Binding-site contacts:
Ligand atom C5 contacts residue VAL202 of chain 21.A at 3.6 Å (hydrophobic).
Ligand atom N1 contacts residue VAL202 of chain 21.A at 3.6 Å.
Ligand atom C4 contacts residue ASP201 of chain 21.A at 3.7 Å.
Ligand atom C5 contacts residue SER415 of chain 21.A at 4.1 Å.
Ligand atom C6 contacts residue PRO203 of chain 21.A at 4.0 Å (hydrophobic).
Ligand atom N4 contacts residue VAL202 of chain 21.A at 2.9 Å (h-bond).
Ligand atom N6 contacts residue GLY422 of chain 21.A at 3.4 Å (h-bond).
Ligand atom N1 contacts residue PRO203 of chain 21.A at 4.1 Å.
Ligand atom C6 contacts residue PRO203 of chain 21.A at 4.0 Å (hydrophobic).
Ligand atom C2 contacts residue GLY422 of chain 21.A at 3.3 Å.
Ligand atom N3 contacts residue ASP201 of chain 21.A at 4.1 Å.
Ligand atom C2 contacts residue VAL202 of chain 21.A at 4.2 Å (hydrophobic).
Ligand atom C4 contacts residue VAL202 of chain 21.A at 3.7 Å (hydrophobic).
Ligand atom C2' contacts residue HIS413 of chain 21.A at 3.8 Å.
Ligand atom N4 contacts residue ASP201 of chain 21.A at 2.5 Å.
Ligand atom C1' contacts residue PRO203 of chain 21.A at 4.1 Å (hydrophobic).
Ligand atom N7 contacts residue PRO203 of chain 21.A at 4.2 Å.
Ligand atom C2' contacts residue PRO414 of chain 21.A at 3.8 Å (hydrophobic).
Ligand atom N3 contacts residue PRO414 of chain 21.A at 4.2 Å.
Ligand atom N6 contacts residue PHE421 of chain 21.A at 3.9 Å.
Ligand atom N1 contacts residue PRO203 of chain 21.A at 3.8 Å.
Ligand atom OP2 contacts residue ASP409 of chain 30.A at 3.2 Å (salt-bridge).
Ligand atom C4 contacts residue PRO203 of chain 21.A at 4.1 Å (hydrophobic).
Ligand atom C2' contacts residue PRO203 of chain 21.A at 3.3 Å (hydrophobic).
Ligand atom C8 contacts residue HIS413 of chain 21.A at 3.8 Å.
Ligand atom C5 contacts residue PRO203 of chain 21.A at 3.9 Å (hydrophobic).
Ligand atom C5 contacts residue PRO203 of chain 21.A at 4.0 Å (hydrophobic).
Ligand atom N1 contacts residue GLY422 of chain 21.A at 3.0 Å (h-bond).
Ligand atom C6 contacts residue VAL202 of chain 21.A at 4.2 Å (hydrophobic).
Ligand atom N7 contacts residue ASN392 of chain 21.A at 4.2 Å.
Ligand atom N6 contacts residue GLY420 of chain 21.A at 3.7 Å.
Ligand atom C4 contacts residue PRO203 of chain 21.A at 4.2 Å (hydrophobic).
Ligand atom N7 contacts residue HIS413 of chain 21.A at 4.1 Å.
Ligand atom C5 contacts residue ASP201 of chain 21.A at 4.1 Å.
Ligand atom N6 contacts residue SER415 of chain 21.A at 3.6 Å.
Ligand atom C6 contacts residue SER415 of chain 21.A at 4.1 Å.
Ligand atom C2 contacts residue PRO203 of chain 21.A at 3.9 Å (hydrophobic).
Ligand atom C5 contacts residue ARG91 of chain 21.A at 4.1 Å.
Ligand atom N7 contacts residue SER415 of chain 21.A at 4.0 Å.
Ligand atom C6 contacts residue GLY422 of chain 21.A at 3.8 Å.

The protein below binds the small molecule below.
Small molecule (SMILES): Nc1ccn([C@H]2C[C@H](O[P](=O)(O)OC[C@H]3O[C@@H](n4cnc5c(N)ncnc54)C[C@@H]3O)[C@@H](COP(=O)(O)O)O2)c(=O)n1

Sequence of chain 21.A:
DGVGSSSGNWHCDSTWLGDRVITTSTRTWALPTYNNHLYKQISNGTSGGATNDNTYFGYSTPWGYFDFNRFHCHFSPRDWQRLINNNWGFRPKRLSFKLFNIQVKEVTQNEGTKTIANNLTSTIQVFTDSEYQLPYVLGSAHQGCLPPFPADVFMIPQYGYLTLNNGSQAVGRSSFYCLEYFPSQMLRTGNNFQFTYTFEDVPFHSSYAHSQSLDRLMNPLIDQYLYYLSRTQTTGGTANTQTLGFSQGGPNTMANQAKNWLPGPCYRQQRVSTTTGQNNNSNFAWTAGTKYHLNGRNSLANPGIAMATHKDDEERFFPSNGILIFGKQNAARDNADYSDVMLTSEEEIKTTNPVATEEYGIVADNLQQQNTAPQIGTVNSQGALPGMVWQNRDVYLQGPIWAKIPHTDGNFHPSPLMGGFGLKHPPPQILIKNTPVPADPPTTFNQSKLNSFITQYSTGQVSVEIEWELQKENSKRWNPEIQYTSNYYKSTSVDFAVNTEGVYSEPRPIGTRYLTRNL

Sequence of chain 30.A:
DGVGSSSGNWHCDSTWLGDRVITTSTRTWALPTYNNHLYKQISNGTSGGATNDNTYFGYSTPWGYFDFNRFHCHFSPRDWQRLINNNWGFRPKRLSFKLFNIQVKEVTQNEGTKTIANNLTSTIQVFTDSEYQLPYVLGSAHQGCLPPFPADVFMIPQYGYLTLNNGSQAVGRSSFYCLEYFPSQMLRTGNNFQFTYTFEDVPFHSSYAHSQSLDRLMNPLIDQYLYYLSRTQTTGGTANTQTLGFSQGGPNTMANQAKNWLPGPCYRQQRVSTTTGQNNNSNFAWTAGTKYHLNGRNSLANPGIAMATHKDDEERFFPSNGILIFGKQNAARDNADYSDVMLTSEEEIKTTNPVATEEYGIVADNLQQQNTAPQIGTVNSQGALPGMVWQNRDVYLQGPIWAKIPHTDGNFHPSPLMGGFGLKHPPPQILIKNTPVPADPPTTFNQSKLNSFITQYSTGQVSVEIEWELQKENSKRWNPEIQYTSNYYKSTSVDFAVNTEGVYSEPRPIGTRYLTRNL